Sequence of chain 1.C:
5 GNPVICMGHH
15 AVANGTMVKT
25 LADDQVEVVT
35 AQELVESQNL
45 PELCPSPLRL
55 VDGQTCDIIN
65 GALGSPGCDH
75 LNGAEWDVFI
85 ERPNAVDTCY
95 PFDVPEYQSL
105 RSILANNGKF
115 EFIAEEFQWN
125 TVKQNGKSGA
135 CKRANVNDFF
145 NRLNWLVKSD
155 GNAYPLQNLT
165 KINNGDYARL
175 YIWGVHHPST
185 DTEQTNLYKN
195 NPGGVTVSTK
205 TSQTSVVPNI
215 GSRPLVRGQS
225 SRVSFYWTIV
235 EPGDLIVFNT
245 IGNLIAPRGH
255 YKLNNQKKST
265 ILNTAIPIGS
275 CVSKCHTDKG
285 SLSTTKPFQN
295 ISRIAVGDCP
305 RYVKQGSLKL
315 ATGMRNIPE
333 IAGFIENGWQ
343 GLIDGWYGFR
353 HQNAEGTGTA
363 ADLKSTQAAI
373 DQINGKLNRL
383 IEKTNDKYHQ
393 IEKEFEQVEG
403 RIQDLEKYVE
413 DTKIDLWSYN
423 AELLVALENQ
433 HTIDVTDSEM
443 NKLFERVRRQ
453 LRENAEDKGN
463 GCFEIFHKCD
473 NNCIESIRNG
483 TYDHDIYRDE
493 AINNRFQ

Binding-site contacts:
Ligand atom C4 contacts residue ASN294 of chain 1.C at 4.2 Å.
Ligand atom C3 contacts residue ASN294 of chain 1.C at 3.8 Å.
Ligand atom C7 contacts residue ASN294 of chain 1.C at 3.6 Å.
Ligand atom C1 contacts residue SER41 of chain 1.C at 4.0 Å.
Ligand atom N2 contacts residue ASN294 of chain 1.C at 2.9 Å (h-bond).
Ligand atom C2 contacts residue ASN294 of chain 1.C at 2.5 Å.
Ligand atom C8 contacts residue ASN294 of chain 1.C at 3.9 Å.
Ligand atom C6 contacts residue SER41 of chain 1.C at 4.4 Å.
Ligand atom C6 contacts residue GLY310 of chain 1.C at 3.6 Å.
Ligand atom O5 contacts residue GLY310 of chain 1.C at 3.3 Å.
Ligand atom C5 contacts residue ASN294 of chain 1.C at 3.7 Å.
Ligand atom C1 contacts residue ASN294 of chain 1.C at 1.4 Å.
Ligand atom O5 contacts residue ASN294 of chain 1.C at 2.4 Å (h-bond).
Ligand atom O6 contacts residue SER41 of chain 1.C at 3.5 Å (h-bond).
Ligand atom O7 contacts residue ASN294 of chain 1.C at 3.8 Å.
Ligand atom O5 contacts residue SER41 of chain 1.C at 3.8 Å.
Ligand atom C5 contacts residue SER41 of chain 1.C at 4.0 Å.
Ligand atom O6 contacts residue GLY310 of chain 1.C at 2.8 Å (h-bond).
Ligand atom C1 contacts residue GLY310 of chain 1.C at 4.1 Å.
Ligand atom C5 contacts residue GLY310 of chain 1.C at 4.2 Å.

The protein below binds the small molecule below.
Small molecule (SMILES): CC(=O)N[C@@H]1[C@@H](O)[C@H](O)[C@@H](CO)O[C@H]1O